Sequence of chain 1.D:
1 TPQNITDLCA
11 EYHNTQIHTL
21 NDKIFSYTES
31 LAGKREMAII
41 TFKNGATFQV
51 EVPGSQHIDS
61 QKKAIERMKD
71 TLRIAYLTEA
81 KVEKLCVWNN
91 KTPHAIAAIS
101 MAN

Binding-site contacts:
Ligand atom O16 contacts residue TYR12 of chain 1.C at 3.5 Å.
Ligand atom O15 contacts residue GLN61 of chain 1.C at 3.5 Å (h-bond).
Ligand atom C28 contacts residue TYR12 of chain 1.C at 3.8 Å (hydrophobic).
Ligand atom O4 contacts residue LYS91 of chain 1.C at 2.9 Å (salt-bridge).
Ligand atom O4 contacts residue GLN56 of chain 1.C at 3.4 Å.
Ligand atom N14 contacts residue GLY33 of chain 1.D at 3.5 Å (h-bond).
Ligand atom O1 contacts residue TRP88 of chain 1.C at 3.9 Å.
Ligand atom C23 contacts residue GLU11 of chain 1.C at 4.0 Å.
Ligand atom C6 contacts residue HIS57 of chain 1.C at 3.5 Å.
Ligand atom C4 contacts residue LYS91 of chain 1.C at 3.9 Å.
Ligand atom C4 contacts residue TRP88 of chain 1.C at 3.5 Å (hydrophobic).
Ligand atom O16 contacts residue GLY33 of chain 1.D at 3.2 Å.
Ligand atom C5 contacts residue TRP88 of chain 1.C at 3.6 Å (hydrophobic).
Ligand atom C24 contacts residue TYR12 of chain 1.C at 3.4 Å (hydrophobic).
Ligand atom C28 contacts residue GLU11 of chain 1.C at 3.9 Å.
Ligand atom O3 contacts residue ASN90 of chain 1.C at 2.8 Å (h-bond).
Ligand atom O6 contacts residue GLN61 of chain 1.C at 3.0 Å (h-bond).
Ligand atom C3 contacts residue LYS91 of chain 1.C at 3.7 Å.
Ligand atom C36 contacts residue ARG35 of chain 1.D at 3.7 Å.
Ligand atom O3 contacts residue LYS91 of chain 1.C at 2.9 Å (salt-bridge).
Ligand atom C35 contacts residue ARG35 of chain 1.D at 3.8 Å.
Ligand atom C4 contacts residue GLU51 of chain 1.C at 3.4 Å.
Ligand atom C2 contacts residue LYS91 of chain 1.C at 4.0 Å.
Ligand atom N37 contacts residue ARG35 of chain 1.D at 3.8 Å.
Ligand atom C6 contacts residue TRP88 of chain 1.C at 3.6 Å (hydrophobic).
Ligand atom O4 contacts residue GLU51 of chain 1.C at 2.6 Å (salt-bridge).
Ligand atom N14 contacts residue TYR12 of chain 1.C at 3.6 Å.
Ligand atom O2 contacts residue ASN90 of chain 1.C at 3.0 Å (h-bond).
Ligand atom O3 contacts residue TRP88 of chain 1.C at 3.7 Å.
Ligand atom O15 contacts residue ALA32 of chain 1.D at 3.9 Å.
Ligand atom C24 contacts residue GLU11 of chain 1.C at 3.6 Å.
Ligand atom C3 contacts residue TRP88 of chain 1.C at 3.6 Å (hydrophobic).
Ligand atom O15 contacts residue TYR12 of chain 1.C at 3.7 Å.
Ligand atom O15 contacts residue GLY33 of chain 1.D at 2.9 Å (h-bond).
Ligand atom O6 contacts residue HIS57 of chain 1.C at 3.6 Å.
Ligand atom C3 contacts residue ASN90 of chain 1.C at 3.7 Å.
Ligand atom O15 contacts residue TRP88 of chain 1.C at 3.5 Å.
Ligand atom O5 contacts residue GLN56 of chain 1.C at 3.7 Å.
Ligand atom O6 contacts residue TRP88 of chain 1.C at 3.7 Å.
Ligand atom C35 contacts residue TYR12 of chain 1.C at 4.0 Å (hydrophobic).

Sequence of chain 1.C:
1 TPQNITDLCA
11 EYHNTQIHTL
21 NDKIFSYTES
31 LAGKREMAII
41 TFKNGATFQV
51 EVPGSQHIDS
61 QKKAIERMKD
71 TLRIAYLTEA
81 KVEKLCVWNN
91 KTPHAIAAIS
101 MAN

A protein and the small-molecule ligand that binds it are described below.
Small molecule (SMILES): NCCCN1CCN(CCCNC(=O)c2cc(O[C@H]3O[C@H](CO)[C@H](O)[C@H](O)[C@H]3O)cc([N+](=O)[O-])c2)CC1